Sequence of chain 1.A:
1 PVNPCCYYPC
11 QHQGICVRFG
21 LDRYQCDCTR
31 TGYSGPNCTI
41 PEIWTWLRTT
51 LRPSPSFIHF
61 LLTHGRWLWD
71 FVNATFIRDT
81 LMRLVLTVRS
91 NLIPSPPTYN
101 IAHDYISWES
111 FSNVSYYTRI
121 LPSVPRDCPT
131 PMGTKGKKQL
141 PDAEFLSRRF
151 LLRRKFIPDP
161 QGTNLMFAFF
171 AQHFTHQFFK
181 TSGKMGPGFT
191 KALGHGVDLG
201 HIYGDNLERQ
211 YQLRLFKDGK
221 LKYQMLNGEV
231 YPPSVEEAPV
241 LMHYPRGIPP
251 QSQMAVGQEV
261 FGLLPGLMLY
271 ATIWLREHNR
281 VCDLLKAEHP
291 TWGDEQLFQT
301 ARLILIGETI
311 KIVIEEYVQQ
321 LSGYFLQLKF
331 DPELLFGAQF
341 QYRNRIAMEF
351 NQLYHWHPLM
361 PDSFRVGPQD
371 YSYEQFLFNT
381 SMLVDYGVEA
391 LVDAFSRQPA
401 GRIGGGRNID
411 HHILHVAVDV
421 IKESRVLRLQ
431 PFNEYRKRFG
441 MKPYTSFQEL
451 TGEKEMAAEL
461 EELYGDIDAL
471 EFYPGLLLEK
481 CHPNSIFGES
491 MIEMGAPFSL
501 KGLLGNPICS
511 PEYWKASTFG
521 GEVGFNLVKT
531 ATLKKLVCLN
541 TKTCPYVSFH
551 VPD

The small molecule below binds the protein below.
Small molecule (SMILES): C[C@H](C(=O)O)c1ccc(-c2ccccc2)c(F)c1

Binding-site contacts:
Ligand atom C5 contacts residue TYR354 of chain 1.A at 3.6 Å (hydrophobic).
Ligand atom C2 contacts residue LEU321 of chain 1.A at 3.6 Å (hydrophobic).
Ligand atom C contacts residue GLY495 of chain 1.A at 3.6 Å.
Ligand atom O contacts residue VAL85 of chain 1.A at 3.4 Å.
Ligand atom C1 contacts residue GLY495 of chain 1.A at 3.5 Å.
Ligand atom O1 contacts residue TYR324 of chain 1.A at 3.3 Å.
Ligand atom C7 contacts residue SER499 of chain 1.A at 3.9 Å.
Ligand atom C13 contacts residue VAL85 of chain 1.A at 3.9 Å (hydrophobic).
Ligand atom O contacts residue ALA496 of chain 1.A at 3.4 Å.
Ligand atom C13 contacts residue VAL318 of chain 1.A at 3.9 Å (hydrophobic).
Ligand atom C14 contacts residue ARG89 of chain 1.A at 3.3 Å.
Ligand atom O1 contacts residue ARG89 of chain 1.A at 2.8 Å (salt-bridge).
Ligand atom C8 contacts residue VAL318 of chain 1.A at 3.4 Å (hydrophobic).
Ligand atom C9 contacts residue VAL318 of chain 1.A at 3.6 Å (hydrophobic).
Ligand atom C1 contacts residue ALA496 of chain 1.A at 3.5 Å (hydrophobic).
Ligand atom C4 contacts residue TYR354 of chain 1.A at 3.3 Å (hydrophobic).
Ligand atom C7 contacts residue ALA496 of chain 1.A at 3.5 Å (hydrophobic).
Ligand atom F contacts residue LEU321 of chain 1.A at 3.6 Å.
Ligand atom C12 contacts residue TYR324 of chain 1.A at 3.5 Å (hydrophobic).
Ligand atom C14 contacts residue TYR324 of chain 1.A at 3.8 Å (hydrophobic).
Ligand atom C14 contacts residue VAL85 of chain 1.A at 3.9 Å (hydrophobic).
Ligand atom C11 contacts residue ALA496 of chain 1.A at 4.0 Å (hydrophobic).
Ligand atom C8 contacts residue LEU500 of chain 1.A at 3.7 Å (hydrophobic).
Ligand atom C4 contacts residue TRP356 of chain 1.A at 3.9 Å (hydrophobic).
Ligand atom O contacts residue ARG89 of chain 1.A at 2.7 Å (salt-bridge).
Ligand atom C7 contacts residue VAL318 of chain 1.A at 3.6 Å (hydrophobic).
Ligand atom C4 contacts residue SER499 of chain 1.A at 3.6 Å.
Ligand atom C3 contacts residue LEU321 of chain 1.A at 3.4 Å (hydrophobic).
Ligand atom C8 contacts residue ALA496 of chain 1.A at 3.5 Å (hydrophobic).
Ligand atom C1 contacts residue MET491 of chain 1.A at 3.9 Å (hydrophobic).
Ligand atom O contacts residue LEU500 of chain 1.A at 3.4 Å.
Ligand atom C3 contacts residue SER499 of chain 1.A at 3.2 Å.
Ligand atom C4 contacts residue LEU321 of chain 1.A at 3.8 Å (hydrophobic).
Ligand atom C10 contacts residue ALA496 of chain 1.A at 4.0 Å (hydrophobic).
Ligand atom C2 contacts residue SER499 of chain 1.A at 3.9 Å.
Ligand atom C13 contacts residue LEU328 of chain 1.A at 3.9 Å (hydrophobic).
Ligand atom C6 contacts residue ALA496 of chain 1.A at 3.8 Å (hydrophobic).
Ligand atom C contacts residue TRP356 of chain 1.A at 3.8 Å (hydrophobic).
Ligand atom C5 contacts residue TRP356 of chain 1.A at 3.5 Å (hydrophobic).
Ligand atom C9 contacts residue ALA496 of chain 1.A at 3.8 Å (hydrophobic).